A small-molecule ligand and the protein it binds are described below.
Small molecule (SMILES): CC(=O)N[C@H]1[C@H](O[C@H]2[C@H](O)[C@@H](NC(C)=O)CO[C@@H]2CO)O[C@H](CO)[C@@H](O)[C@@H]1O

Binding-site contacts:
Ligand atom C7 contacts residue HIS139 of chain 1.A at 4.4 Å.
Ligand atom N2 contacts residue SER135 of chain 1.A at 4.4 Å.
Ligand atom C7 contacts residue LEU201 of chain 1.A at 3.9 Å (hydrophobic).
Ligand atom C1 contacts residue ASN131 of chain 1.A at 1.5 Å.
Ligand atom C8 contacts residue ASN131 of chain 1.A at 4.4 Å.
Ligand atom C1 contacts residue LEU201 of chain 1.A at 3.6 Å (hydrophobic).
Ligand atom O7 contacts residue ASN131 of chain 1.A at 3.7 Å.
Ligand atom O5 contacts residue LEU201 of chain 1.A at 4.0 Å.
Ligand atom O5 contacts residue SER199 of chain 1.A at 3.2 Å (h-bond).
Ligand atom C2 contacts residue LEU201 of chain 1.A at 4.5 Å (hydrophobic).
Ligand atom O5 contacts residue ASN131 of chain 1.A at 2.5 Å (h-bond).
Ligand atom C5 contacts residue SER199 of chain 1.A at 3.8 Å.
Ligand atom O7 contacts residue LEU201 of chain 1.A at 3.1 Å.
Ligand atom N2 contacts residue ASN131 of chain 1.A at 2.8 Å (h-bond).
Ligand atom C3 contacts residue ASN131 of chain 1.A at 3.8 Å.
Ligand atom C2 contacts residue HIS139 of chain 1.A at 4.0 Å.
Ligand atom O3 contacts residue HIS139 of chain 1.A at 4.1 Å.
Ligand atom C2 contacts residue ASN131 of chain 1.A at 2.5 Å.
Ligand atom O3 contacts residue ASP138 of chain 1.A at 4.4 Å.
Ligand atom C6 contacts residue SER199 of chain 1.A at 3.3 Å.
Ligand atom C2 contacts residue SER135 of chain 1.A at 4.4 Å.
Ligand atom C1 contacts residue SER199 of chain 1.A at 4.3 Å.
Ligand atom N2 contacts residue HIS139 of chain 1.A at 3.9 Å.
Ligand atom O6 contacts residue SER199 of chain 1.A at 3.3 Å (h-bond).
Ligand atom C7 contacts residue ASN131 of chain 1.A at 3.4 Å.
Ligand atom C3 contacts residue HIS139 of chain 1.A at 3.6 Å.
Ligand atom C5 contacts residue ASN131 of chain 1.A at 3.7 Å.
Ligand atom C4 contacts residue ASN131 of chain 1.A at 4.3 Å.
Ligand atom O3 contacts residue SER135 of chain 1.A at 3.8 Å.

Sequence of chain 1.A:
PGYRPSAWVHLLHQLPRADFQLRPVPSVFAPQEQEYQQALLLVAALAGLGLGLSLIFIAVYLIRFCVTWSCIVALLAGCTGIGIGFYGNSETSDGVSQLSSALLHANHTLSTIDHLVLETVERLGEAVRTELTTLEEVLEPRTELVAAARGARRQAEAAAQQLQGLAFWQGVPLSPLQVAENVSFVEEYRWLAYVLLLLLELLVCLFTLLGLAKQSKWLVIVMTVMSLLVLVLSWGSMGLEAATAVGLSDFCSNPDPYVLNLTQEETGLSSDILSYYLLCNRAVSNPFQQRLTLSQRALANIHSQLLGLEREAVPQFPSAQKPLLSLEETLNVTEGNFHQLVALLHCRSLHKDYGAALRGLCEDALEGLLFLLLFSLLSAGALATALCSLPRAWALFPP